Binding-site contacts:
Ligand atom OAF contacts residue ARG157 of chain 27.H at 2.8 Å (salt-bridge).
Ligand atom O3 contacts residue LYS156 of chain 27.H at 3.0 Å.
Ligand atom C5 contacts residue HIS155 of chain 27.H at 4.0 Å.
Ligand atom OAH contacts residue THR4 of chain 27.H at 3.7 Å.
Ligand atom O6B contacts residue LEU62 of chain 27.H at 4.0 Å.
Ligand atom O5 contacts residue ARG157 of chain 27.H at 3.8 Å.
Ligand atom O6B contacts residue LYS156 of chain 27.H at 3.3 Å.
Ligand atom OAF contacts residue ALA158 of chain 27.H at 3.3 Å.
Ligand atom O4 contacts residue LYS156 of chain 27.H at 3.5 Å.
Ligand atom O5 contacts residue LYS156 of chain 27.H at 3.4 Å.
Ligand atom OAH contacts residue LEU2 of chain 27.H at 2.8 Å (h-bond).
Ligand atom C6 contacts residue HIS155 of chain 27.H at 3.4 Å.
Ligand atom OAH contacts residue ARG157 of chain 27.H at 3.1 Å (salt-bridge).
Ligand atom OAF contacts residue THR4 of chain 27.H at 2.9 Å (h-bond).
Ligand atom C4 contacts residue LYS156 of chain 27.H at 4.0 Å.
Ligand atom O6B contacts residue HIS155 of chain 27.H at 3.3 Å (h-bond).
Ligand atom O6B contacts residue HIS94 of chain 27.H at 4.0 Å.
Ligand atom O4 contacts residue HIS155 of chain 27.H at 3.5 Å (h-bond).
Ligand atom OAH contacts residue ASP3 of chain 27.H at 4.0 Å.
Ligand atom OBI contacts residue LYS156 of chain 27.H at 4.0 Å.
Ligand atom C3 contacts residue ALA158 of chain 27.H at 4.0 Å (hydrophobic).
Ligand atom O3 contacts residue ARG157 of chain 27.H at 3.3 Å (salt-bridge).
Ligand atom SAG contacts residue THR4 of chain 27.H at 3.9 Å.
Ligand atom O6A contacts residue LEU62 of chain 27.H at 3.4 Å.
Ligand atom O5 contacts residue HIS155 of chain 27.H at 3.6 Å.
Ligand atom O4 contacts residue SER93 of chain 27.H at 3.0 Å (h-bond).
Ligand atom C6 contacts residue HIS94 of chain 27.H at 3.9 Å.
Ligand atom C3 contacts residue ARG157 of chain 27.H at 3.7 Å.
Ligand atom O6A contacts residue HIS94 of chain 27.H at 3.2 Å (h-bond).
Ligand atom SAG contacts residue ARG157 of chain 27.H at 3.6 Å (salt-bridge).
Ligand atom C6 contacts residue LEU62 of chain 27.H at 3.5 Å (hydrophobic).
Ligand atom C3 contacts residue LYS156 of chain 27.H at 4.0 Å.
Ligand atom C2 contacts residue ALA158 of chain 27.H at 3.7 Å (hydrophobic).
Ligand atom O5B contacts residue LYS156 of chain 27.H at 3.3 Å.
Ligand atom O6A contacts residue HIS155 of chain 27.H at 3.8 Å.
Ligand atom C6 contacts residue SER93 of chain 27.H at 4.0 Å.
Ligand atom C5 contacts residue LEU62 of chain 27.H at 3.8 Å (hydrophobic).
Ligand atom O6A contacts residue SER93 of chain 27.H at 3.2 Å.
Ligand atom O3 contacts residue ALA158 of chain 27.H at 3.0 Å (h-bond).
Ligand atom O6B contacts residue ARG157 of chain 27.H at 3.3 Å (salt-bridge).

Sequence of chain 27.H:
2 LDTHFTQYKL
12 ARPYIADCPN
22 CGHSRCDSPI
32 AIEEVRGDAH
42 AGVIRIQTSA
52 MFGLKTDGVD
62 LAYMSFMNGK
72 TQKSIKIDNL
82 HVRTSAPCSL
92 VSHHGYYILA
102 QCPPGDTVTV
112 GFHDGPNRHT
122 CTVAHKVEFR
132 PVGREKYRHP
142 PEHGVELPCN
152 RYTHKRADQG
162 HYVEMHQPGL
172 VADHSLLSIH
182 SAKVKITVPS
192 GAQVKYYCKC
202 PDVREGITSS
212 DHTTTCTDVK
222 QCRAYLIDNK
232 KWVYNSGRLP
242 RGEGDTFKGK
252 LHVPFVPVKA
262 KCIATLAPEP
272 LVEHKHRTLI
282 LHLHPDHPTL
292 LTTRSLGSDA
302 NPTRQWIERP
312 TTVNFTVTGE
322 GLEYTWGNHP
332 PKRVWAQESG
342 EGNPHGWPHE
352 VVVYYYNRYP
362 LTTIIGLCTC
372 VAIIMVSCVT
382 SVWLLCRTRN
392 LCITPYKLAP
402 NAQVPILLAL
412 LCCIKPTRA

The small molecule below binds the protein below.
Small molecule (SMILES): O=C(O)[C@@H]1O[C@H](O[C@H]2[C@@H](OS(=O)(=O)O)O[C@@H](O)[C@H](NS(=O)(=O)O)[C@H]2O)[C@@H](OS(=O)(=O)O)[C@H](O)[C@@H]1O